Binding-site contacts:
Ligand atom O2 contacts residue VAL118 of chain 1.B at 3.9 Å.
Ligand atom O7 contacts residue HIS119 of chain 1.B at 3.2 Å (h-bond).
Ligand atom C4 contacts residue LYS41 of chain 1.B at 4.3 Å.
Ligand atom C2 contacts residue HIS119 of chain 1.B at 4.3 Å.
Ligand atom C2 contacts residue LYS7 of chain 1.B at 4.0 Å.
Ligand atom C1 contacts residue HIS119 of chain 1.B at 4.1 Å.
Ligand atom RH1 contacts residue HIS119 of chain 1.B at 2.2 Å.
Ligand atom O0 contacts residue HIS119 of chain 1.B at 3.1 Å (h-bond).
Ligand atom C2 contacts residue HIS12 of chain 1.B at 3.8 Å.
Ligand atom O8 contacts residue LYS7 of chain 1.B at 4.1 Å.
Ligand atom C2 contacts residue VAL118 of chain 1.B at 3.5 Å (hydrophobic).
Ligand atom C3 contacts residue HIS119 of chain 1.B at 4.4 Å.
Ligand atom C6 contacts residue VAL118 of chain 1.B at 3.5 Å (hydrophobic).
Ligand atom C2 contacts residue GLN11 of chain 1.B at 3.2 Å.
Ligand atom C5 contacts residue VAL118 of chain 1.B at 3.6 Å (hydrophobic).
Ligand atom O1 contacts residue GLN11 of chain 1.B at 4.4 Å.
Ligand atom C5 contacts residue HIS119 of chain 1.B at 4.3 Å.
Ligand atom O1 contacts residue PHE120 of chain 1.B at 4.2 Å.
Ligand atom O1 contacts residue VAL118 of chain 1.B at 3.3 Å (h-bond).
Ligand atom O1 contacts residue HIS119 of chain 1.B at 3.0 Å (h-bond).
Ligand atom O0 contacts residue VAL118 of chain 1.B at 3.5 Å (h-bond).
Ligand atom O2 contacts residue LYS7 of chain 1.B at 3.5 Å.
Ligand atom C1 contacts residue LYS7 of chain 1.B at 4.3 Å.
Ligand atom RH2 contacts residue LYS7 of chain 1.B at 4.2 Å.
Ligand atom O2 contacts residue GLN11 of chain 1.B at 4.0 Å.
Ligand atom O9 contacts residue VAL118 of chain 1.B at 4.3 Å.
Ligand atom RH1 contacts residue VAL118 of chain 1.B at 4.5 Å.
Ligand atom C1 contacts residue VAL118 of chain 1.B at 3.3 Å (hydrophobic).
Ligand atom C2 contacts residue PHE8 of chain 1.B at 3.7 Å (hydrophobic).
Ligand atom O3 contacts residue HIS119 of chain 1.B at 3.1 Å (h-bond).
Ligand atom C1 contacts residue GLN11 of chain 1.B at 3.7 Å.

Sequence of chain 1.B:
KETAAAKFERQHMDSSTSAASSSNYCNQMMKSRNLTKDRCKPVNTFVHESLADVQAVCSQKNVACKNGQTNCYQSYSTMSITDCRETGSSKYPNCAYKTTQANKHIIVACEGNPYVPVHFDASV

This small molecule binds to this protein.
Small molecule (SMILES): CC1O[Rh]23(O)OC(C)O[Rh]2(O)(O1)OC(C)O3